Binding-site contacts:
Ligand atom O7 contacts residue GLN89 of chain 1.Y at 3.7 Å.
Ligand atom C4 contacts residue ASN94 of chain 1.Y at 4.2 Å.
Ligand atom N2 contacts residue ASN94 of chain 1.Y at 2.8 Å (h-bond).
Ligand atom C5 contacts residue ASN94 of chain 1.Y at 3.6 Å.
Ligand atom O7 contacts residue ASN94 of chain 1.Y at 3.0 Å (h-bond).
Ligand atom C1 contacts residue ASN94 of chain 1.Y at 1.4 Å.
Ligand atom C7 contacts residue ASN94 of chain 1.Y at 3.1 Å.
Ligand atom C3 contacts residue ASN94 of chain 1.Y at 3.7 Å.
Ligand atom C2 contacts residue ASN94 of chain 1.Y at 2.4 Å.
Ligand atom C8 contacts residue ASN94 of chain 1.Y at 4.2 Å.
Ligand atom O5 contacts residue ASN94 of chain 1.Y at 2.4 Å (h-bond).

The protein below binds the small molecule below.
Small molecule (SMILES): CC(=O)N[C@@H]1[C@@H](O)[C@H](O)[C@@H](CO)O[C@H]1O

Sequence of chain 1.Y:
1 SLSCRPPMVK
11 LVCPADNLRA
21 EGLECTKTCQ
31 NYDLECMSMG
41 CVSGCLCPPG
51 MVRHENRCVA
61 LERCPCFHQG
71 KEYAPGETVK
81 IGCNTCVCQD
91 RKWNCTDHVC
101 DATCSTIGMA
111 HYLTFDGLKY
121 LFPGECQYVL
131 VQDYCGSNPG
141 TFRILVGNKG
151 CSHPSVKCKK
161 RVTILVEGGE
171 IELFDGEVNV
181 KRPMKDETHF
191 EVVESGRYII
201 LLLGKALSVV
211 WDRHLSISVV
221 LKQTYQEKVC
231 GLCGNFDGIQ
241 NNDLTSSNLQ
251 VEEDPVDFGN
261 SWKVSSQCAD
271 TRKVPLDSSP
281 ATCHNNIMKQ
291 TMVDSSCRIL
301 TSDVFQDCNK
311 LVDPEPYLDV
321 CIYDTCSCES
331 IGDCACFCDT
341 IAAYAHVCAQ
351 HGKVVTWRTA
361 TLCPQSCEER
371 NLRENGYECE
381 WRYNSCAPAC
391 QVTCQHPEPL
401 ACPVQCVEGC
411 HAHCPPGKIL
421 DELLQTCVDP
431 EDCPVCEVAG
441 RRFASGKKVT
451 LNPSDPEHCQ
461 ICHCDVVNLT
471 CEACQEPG